A small-molecule ligand and the protein it binds are described below.
Small molecule (SMILES): CC(=O)N[C@@H]1[C@@H](O)[C@H](O)[C@@H](CO)O[C@H]1O

Sequence of chain 1.W:
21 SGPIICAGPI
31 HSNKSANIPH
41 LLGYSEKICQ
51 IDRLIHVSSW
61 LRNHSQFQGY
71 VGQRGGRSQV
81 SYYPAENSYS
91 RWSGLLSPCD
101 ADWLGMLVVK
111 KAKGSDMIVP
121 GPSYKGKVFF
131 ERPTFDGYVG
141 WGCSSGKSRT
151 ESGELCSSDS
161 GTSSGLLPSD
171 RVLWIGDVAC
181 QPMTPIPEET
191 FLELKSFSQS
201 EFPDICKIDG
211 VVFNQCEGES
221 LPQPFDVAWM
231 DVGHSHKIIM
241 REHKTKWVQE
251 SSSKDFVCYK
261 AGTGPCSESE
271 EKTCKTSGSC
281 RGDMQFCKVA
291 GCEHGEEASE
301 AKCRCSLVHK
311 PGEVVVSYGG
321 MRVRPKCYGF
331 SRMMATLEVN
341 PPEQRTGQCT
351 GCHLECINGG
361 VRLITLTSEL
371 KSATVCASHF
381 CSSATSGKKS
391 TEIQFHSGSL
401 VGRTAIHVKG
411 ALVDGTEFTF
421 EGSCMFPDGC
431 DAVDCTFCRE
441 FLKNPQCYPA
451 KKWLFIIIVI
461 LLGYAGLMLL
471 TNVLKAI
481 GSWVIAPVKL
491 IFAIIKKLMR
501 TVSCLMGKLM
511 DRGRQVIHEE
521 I

Binding-site contacts:
Ligand atom O7 contacts residue SER35 of chain 1.W at 3.4 Å (h-bond).
Ligand atom C2 contacts residue ASN33 of chain 1.W at 2.5 Å.
Ligand atom C8 contacts residue SER35 of chain 1.W at 3.4 Å.
Ligand atom C1 contacts residue ASN33 of chain 1.W at 1.5 Å.
Ligand atom N2 contacts residue ASN33 of chain 1.W at 3.4 Å (h-bond).
Ligand atom C8 contacts residue LYS34 of chain 1.W at 3.7 Å.
Ligand atom C1 contacts residue SER35 of chain 1.W at 3.7 Å.
Ligand atom O3 contacts residue ASN33 of chain 1.W at 3.2 Å.
Ligand atom C2 contacts residue SER35 of chain 1.W at 3.6 Å.
Ligand atom C2 contacts residue LYS34 of chain 1.W at 4.4 Å.
Ligand atom C3 contacts residue ASN33 of chain 1.W at 3.7 Å.
Ligand atom C5 contacts residue ASN33 of chain 1.W at 3.7 Å.
Ligand atom C7 contacts residue SER35 of chain 1.W at 3.0 Å.
Ligand atom O3 contacts residue LYS34 of chain 1.W at 4.4 Å.
Ligand atom C4 contacts residue ASN33 of chain 1.W at 4.3 Å.
Ligand atom N2 contacts residue SER35 of chain 1.W at 3.2 Å (h-bond).
Ligand atom C8 contacts residue ASN33 of chain 1.W at 4.5 Å.
Ligand atom O5 contacts residue ASN33 of chain 1.W at 2.4 Å (h-bond).
Ligand atom C7 contacts residue ASN33 of chain 1.W at 4.2 Å.